This protein binds this small molecule.
Small molecule (SMILES): O=C([O-])C(=O)[O-]

Sequence of chain 1.C:
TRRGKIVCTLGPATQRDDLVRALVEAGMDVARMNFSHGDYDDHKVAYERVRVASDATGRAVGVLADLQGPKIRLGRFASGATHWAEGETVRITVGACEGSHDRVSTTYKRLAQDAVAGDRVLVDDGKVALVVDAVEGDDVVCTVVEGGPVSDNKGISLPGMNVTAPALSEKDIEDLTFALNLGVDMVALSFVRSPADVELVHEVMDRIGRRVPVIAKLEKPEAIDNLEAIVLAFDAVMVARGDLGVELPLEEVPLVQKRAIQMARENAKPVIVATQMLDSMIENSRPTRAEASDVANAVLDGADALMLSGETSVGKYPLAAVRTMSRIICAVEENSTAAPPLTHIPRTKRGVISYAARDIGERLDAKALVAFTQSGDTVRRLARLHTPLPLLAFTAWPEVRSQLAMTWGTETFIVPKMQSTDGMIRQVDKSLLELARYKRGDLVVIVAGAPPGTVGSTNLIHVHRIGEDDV

Binding-site contacts:
Ligand atom C2 contacts residue ALA244 of chain 1.C at 4.0 Å (hydrophobic).
Ligand atom O4 contacts residue MET311 of chain 1.C at 4.1 Å.
Ligand atom C1 contacts residue ARG245 of chain 1.C at 4.2 Å.
Ligand atom O2 contacts residue ALA244 of chain 1.C at 4.0 Å.
Ligand atom C2 contacts residue MG1 of chain 1.P at 3.0 Å.
Ligand atom O2 contacts residue ASP247 of chain 1.C at 4.0 Å.
Ligand atom O1 contacts residue ASP247 of chain 1.C at 2.9 Å (salt-bridge).
Ligand atom C1 contacts residue GLU223 of chain 1.C at 4.1 Å.
Ligand atom O1 contacts residue ALA244 of chain 1.C at 3.5 Å (h-bond).
Ligand atom O3 contacts residue GLY246 of chain 1.C at 2.9 Å (h-bond).
Ligand atom O2 contacts residue LYS221 of chain 1.C at 3.0 Å (salt-bridge).
Ligand atom O3 contacts residue THR279 of chain 1.C at 2.3 Å (h-bond).
Ligand atom O1 contacts residue THR279 of chain 1.C at 4.4 Å.
Ligand atom C1 contacts residue THR279 of chain 1.C at 3.3 Å.
Ligand atom C1 contacts residue GLY246 of chain 1.C at 3.5 Å.
Ligand atom O1 contacts residue MG1 of chain 1.P at 2.5 Å.
Ligand atom O3 contacts residue MG1 of chain 1.P at 4.3 Å.
Ligand atom O1 contacts residue GLY246 of chain 1.C at 3.4 Å.
Ligand atom O1 contacts residue ARG245 of chain 1.C at 4.3 Å.
Ligand atom C1 contacts residue ASP247 of chain 1.C at 3.9 Å.
Ligand atom O4 contacts residue MG1 of chain 1.P at 4.2 Å.
Ligand atom O4 contacts residue SER313 of chain 1.C at 4.4 Å.
Ligand atom O3 contacts residue ARG245 of chain 1.C at 3.7 Å.
Ligand atom O3 contacts residue ASP247 of chain 1.C at 4.1 Å.
Ligand atom C1 contacts residue ALA244 of chain 1.C at 3.9 Å (hydrophobic).
Ligand atom O3 contacts residue ALA244 of chain 1.C at 3.8 Å.
Ligand atom O2 contacts residue MG1 of chain 1.P at 2.3 Å.
Ligand atom C1 contacts residue MG1 of chain 1.P at 3.1 Å.
Ligand atom C2 contacts residue ASP247 of chain 1.C at 4.5 Å.
Ligand atom O4 contacts residue LYS221 of chain 1.C at 4.4 Å.
Ligand atom O2 contacts residue GLU223 of chain 1.C at 3.5 Å (salt-bridge).
Ligand atom O4 contacts residue THR279 of chain 1.C at 3.0 Å (h-bond).
Ligand atom O1 contacts residue GLU223 of chain 1.C at 3.2 Å (salt-bridge).
Ligand atom C2 contacts residue GLU223 of chain 1.C at 4.2 Å.
Ligand atom C2 contacts residue THR279 of chain 1.C at 3.6 Å.
Ligand atom C2 contacts residue LYS221 of chain 1.C at 4.0 Å.